Sequence of chain 2.B:
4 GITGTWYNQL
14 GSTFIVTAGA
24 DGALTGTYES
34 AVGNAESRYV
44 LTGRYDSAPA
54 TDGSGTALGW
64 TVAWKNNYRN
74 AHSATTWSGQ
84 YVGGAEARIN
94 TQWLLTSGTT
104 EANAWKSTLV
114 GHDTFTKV

This small molecule binds to this protein.
Small molecule (SMILES): O=C(CCCC[C@@H]1SC[C@@H]2NC(=O)N[C@@H]21)NCCNC(=O)c1c(-c2ccccc2)cccc1-c1ccccc1

Sequence of chain 1.A:
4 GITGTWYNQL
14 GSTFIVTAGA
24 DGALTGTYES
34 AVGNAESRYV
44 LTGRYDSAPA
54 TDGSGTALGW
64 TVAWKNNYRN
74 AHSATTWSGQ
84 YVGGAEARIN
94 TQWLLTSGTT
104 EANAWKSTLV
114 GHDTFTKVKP

Binding-site contacts:
Ligand atom C9 contacts residue SER100 of chain 2.B at 3.7 Å.
Ligand atom O contacts residue GLY36 of chain 2.B at 3.5 Å.
Ligand atom O2 contacts residue ASP116 of chain 2.B at 3.8 Å.
Ligand atom O2 contacts residue SER15 of chain 2.B at 2.7 Å (h-bond).
Ligand atom C27 contacts residue ALA74 of chain 2.B at 3.7 Å (hydrophobic).
Ligand atom C3 contacts residue VAL35 of chain 2.B at 3.7 Å (hydrophobic).
Ligand atom C2 contacts residue TRP108 of chain 1.A at 3.7 Å (hydrophobic).
Ligand atom N contacts residue SER76 of chain 2.B at 2.9 Å (h-bond).
Ligand atom S contacts residue TRP67 of chain 2.B at 3.6 Å.
Ligand atom O2 contacts residue ASN11 of chain 2.B at 3.0 Å (h-bond).
Ligand atom C29 contacts residue TRP108 of chain 1.A at 3.8 Å (hydrophobic).
Ligand atom C9 contacts residue SER76 of chain 2.B at 3.7 Å.
Ligand atom O contacts residue ASN37 of chain 2.B at 2.8 Å (h-bond).
Ligand atom C6 contacts residue ASN37 of chain 2.B at 3.7 Å.
Ligand atom C29 contacts residue VAL35 of chain 2.B at 3.6 Å (hydrophobic).
Ligand atom C20 contacts residue TRP108 of chain 1.A at 3.6 Å (hydrophobic).
Ligand atom N3 contacts residue LEU13 of chain 2.B at 3.7 Å.
Ligand atom C4 contacts residue TRP67 of chain 2.B at 3.7 Å (hydrophobic).
Ligand atom C contacts residue TRP96 of chain 2.B at 3.8 Å (hydrophobic).
Ligand atom C30 contacts residue ASN11 of chain 2.B at 3.8 Å.
Ligand atom C6 contacts residue TRP67 of chain 2.B at 3.5 Å (hydrophobic).
Ligand atom C30 contacts residue ASP116 of chain 2.B at 3.7 Å.
Ligand atom S contacts residue THR78 of chain 2.B at 3.3 Å (h-bond).
Ligand atom C20 contacts residue LYS109 of chain 1.A at 3.7 Å.
Ligand atom O2 contacts residue TYR31 of chain 2.B at 2.7 Å (h-bond).
Ligand atom N1 contacts residue SER100 of chain 2.B at 3.4 Å (h-bond).
Ligand atom C30 contacts residue SER15 of chain 2.B at 3.6 Å.
Ligand atom C30 contacts residue LEU13 of chain 2.B at 3.6 Å (hydrophobic).
Ligand atom N3 contacts residue ASP116 of chain 2.B at 2.8 Å (salt-bridge).
Ligand atom C19 contacts residue LYS109 of chain 1.A at 3.7 Å.
Ligand atom C30 contacts residue TYR31 of chain 2.B at 3.5 Å (hydrophobic).
Ligand atom C5 contacts residue TRP67 of chain 2.B at 3.7 Å (hydrophobic).
Ligand atom C4 contacts residue LEU98 of chain 2.B at 3.7 Å (hydrophobic).
Ligand atom C28 contacts residue SER100 of chain 2.B at 3.7 Å.
Ligand atom C3 contacts residue SER33 of chain 2.B at 3.3 Å.
Ligand atom C7 contacts residue ASN37 of chain 2.B at 3.6 Å.
Ligand atom C8 contacts residue SER76 of chain 2.B at 3.6 Å.
Ligand atom C1 contacts residue TRP96 of chain 2.B at 3.4 Å (hydrophobic).
Ligand atom N2 contacts residue VAL35 of chain 2.B at 3.5 Å.
Ligand atom N2 contacts residue SER33 of chain 2.B at 3.0 Å (h-bond).